Binding-site contacts:
Ligand atom O7 contacts residue ASN247 of chain 1.C at 4.4 Å.
Ligand atom C7 contacts residue ASN247 of chain 1.C at 4.0 Å.
Ligand atom O6 contacts residue TRP222 of chain 1.C at 4.3 Å.
Ligand atom N2 contacts residue ASN247 of chain 1.C at 3.0 Å (h-bond).
Ligand atom C5 contacts residue ASN247 of chain 1.C at 3.6 Å.
Ligand atom C8 contacts residue GLN221 of chain 1.C at 3.8 Å.
Ligand atom C2 contacts residue SER226 of chain 1.C at 3.6 Å.
Ligand atom O5 contacts residue TRP222 of chain 1.C at 4.3 Å.
Ligand atom C7 contacts residue ARG224 of chain 1.C at 4.4 Å.
Ligand atom N2 contacts residue ARG224 of chain 1.C at 4.2 Å.
Ligand atom C5 contacts residue TRP222 of chain 1.C at 4.4 Å (hydrophobic).
Ligand atom O5 contacts residue ASN247 of chain 1.C at 2.4 Å (h-bond).
Ligand atom N2 contacts residue SER226 of chain 1.C at 2.6 Å (h-bond).
Ligand atom C8 contacts residue SER226 of chain 1.C at 3.4 Å.
Ligand atom O4 contacts residue LYS223 of chain 1.C at 4.4 Å.
Ligand atom C8 contacts residue VAL227 of chain 1.C at 4.3 Å (hydrophobic).
Ligand atom O3 contacts residue ARG224 of chain 1.C at 3.6 Å (salt-bridge).
Ligand atom C1 contacts residue TRP222 of chain 1.C at 4.2 Å (hydrophobic).
Ligand atom C4 contacts residue ASN247 of chain 1.C at 4.3 Å.
Ligand atom C1 contacts residue SER226 of chain 1.C at 3.5 Å.
Ligand atom C7 contacts residue SER226 of chain 1.C at 3.4 Å.
Ligand atom C1 contacts residue ASN247 of chain 1.C at 1.4 Å.
Ligand atom C3 contacts residue ASN247 of chain 1.C at 3.8 Å.
Ligand atom O7 contacts residue ARG224 of chain 1.C at 3.4 Å.
Ligand atom C2 contacts residue ASN247 of chain 1.C at 2.6 Å.
Ligand atom O7 contacts residue LYS223 of chain 1.C at 3.7 Å.
Ligand atom C3 contacts residue LYS223 of chain 1.C at 4.3 Å.
Ligand atom C3 contacts residue ARG224 of chain 1.C at 3.7 Å.

The small molecule below binds the protein below.
Small molecule (SMILES): CC(=O)N[C@H]1[C@H](O[C@H]2[C@H](O)[C@@H](NC(C)=O)CO[C@@H]2CO)O[C@H](CO)[C@@H](O)[C@@H]1O

Sequence of chain 1.C:
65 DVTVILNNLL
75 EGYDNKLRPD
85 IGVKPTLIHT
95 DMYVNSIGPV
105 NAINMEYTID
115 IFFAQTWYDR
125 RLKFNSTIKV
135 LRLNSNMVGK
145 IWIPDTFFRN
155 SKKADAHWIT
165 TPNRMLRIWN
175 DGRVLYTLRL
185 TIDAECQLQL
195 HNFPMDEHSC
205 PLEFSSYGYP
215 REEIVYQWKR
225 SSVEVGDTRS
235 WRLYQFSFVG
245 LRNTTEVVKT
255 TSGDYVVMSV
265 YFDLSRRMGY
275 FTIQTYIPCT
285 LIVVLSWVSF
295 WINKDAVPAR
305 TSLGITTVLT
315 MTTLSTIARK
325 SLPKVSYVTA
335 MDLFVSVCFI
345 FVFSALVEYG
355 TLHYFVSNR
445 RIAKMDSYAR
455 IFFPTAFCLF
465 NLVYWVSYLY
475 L